This protein binds this small molecule.
Small molecule (SMILES): COc1ccccc1C(=O)Oc1c(Br)cc(Br)cc1CNC(=O)c1ccccc1[N+](=O)[O-]

Sequence of chain 1.A:
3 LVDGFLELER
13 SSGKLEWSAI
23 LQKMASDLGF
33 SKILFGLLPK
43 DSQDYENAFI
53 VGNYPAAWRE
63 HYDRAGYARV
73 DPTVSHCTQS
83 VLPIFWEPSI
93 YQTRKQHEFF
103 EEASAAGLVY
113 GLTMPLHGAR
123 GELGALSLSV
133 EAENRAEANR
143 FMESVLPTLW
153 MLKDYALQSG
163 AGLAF

Binding-site contacts:
Ligand atom C12 contacts residue TYR64 of chain 1.A at 3.6 Å (hydrophobic).
Ligand atom C32 contacts residue THR115 of chain 1.A at 3.7 Å.
Ligand atom N26 contacts residue TRP60 of chain 1.A at 3.5 Å (h-bond).
Ligand atom O23 contacts residue LEU36 of chain 1.A at 3.0 Å.
Ligand atom C17 contacts residue ALA127 of chain 1.A at 3.5 Å (hydrophobic).
Ligand atom O21 contacts residue GLY38 of chain 1.A at 3.5 Å.
Ligand atom C09 contacts residue TYR64 of chain 1.A at 3.6 Å (hydrophobic).
Ligand atom C19 contacts residue TYR47 of chain 1.A at 3.5 Å (hydrophobic).
Ligand atom C07 contacts residue LEU36 of chain 1.A at 3.5 Å (hydrophobic).
Ligand atom C18 contacts residue TYR47 of chain 1.A at 3.6 Å (hydrophobic).
Ligand atom O27 contacts residue TRP60 of chain 1.A at 3.2 Å (h-bond).
Ligand atom C22 contacts residue GLY38 of chain 1.A at 3.4 Å.
Ligand atom C22 contacts residue LEU39 of chain 1.A at 3.3 Å (hydrophobic).
Ligand atom C22 contacts residue ALA50 of chain 1.A at 3.6 Å (hydrophobic).
Ligand atom O27 contacts residue TYR56 of chain 1.A at 3.6 Å.
Ligand atom C04 contacts residue ASP73 of chain 1.A at 3.5 Å.
Ligand atom N03 contacts residue THR75 of chain 1.A at 3.7 Å.
Ligand atom O23 contacts residue GLY38 of chain 1.A at 3.7 Å.
Ligand atom N26 contacts residue TYR56 of chain 1.A at 3.6 Å.
Ligand atom C32 contacts residue TRP88 of chain 1.A at 3.6 Å (hydrophobic).
Ligand atom N03 contacts residue ASP73 of chain 1.A at 2.7 Å (salt-bridge).
Ligand atom C10 contacts residue TYR64 of chain 1.A at 3.6 Å (hydrophobic).
Ligand atom C07 contacts residue TYR64 of chain 1.A at 3.4 Å (hydrophobic).
Ligand atom C06 contacts residue TYR64 of chain 1.A at 3.4 Å (hydrophobic).
Ligand atom O27 contacts residue LEU110 of chain 1.A at 3.0 Å.
Ligand atom C30 contacts residue TRP88 of chain 1.A at 3.5 Å (hydrophobic).
Ligand atom C15 contacts residue ALA127 of chain 1.A at 3.7 Å (hydrophobic).
Ligand atom O01 contacts residue TYR56 of chain 1.A at 2.7 Å (h-bond).
Ligand atom C22 contacts residue LEU40 of chain 1.A at 3.6 Å (hydrophobic).
Ligand atom C30 contacts residue TYR93 of chain 1.A at 3.5 Å (hydrophobic).
Ligand atom C19 contacts residue GLY126 of chain 1.A at 3.6 Å.
Ligand atom BR1 contacts residue TRP60 of chain 1.A at 3.6 Å.
Ligand atom C16 contacts residue ALA127 of chain 1.A at 3.3 Å (hydrophobic).
Ligand atom C31 contacts residue TRP88 of chain 1.A at 3.2 Å (hydrophobic).
Ligand atom O01 contacts residue SER129 of chain 1.A at 3.4 Å (h-bond).
Ligand atom O28 contacts residue TYR56 of chain 1.A at 3.4 Å.
Ligand atom C31 contacts residue THR75 of chain 1.A at 3.7 Å.
Ligand atom BR1 contacts residue TYR64 of chain 1.A at 3.4 Å.
Ligand atom C32 contacts residue THR75 of chain 1.A at 3.7 Å.
Ligand atom O28 contacts residue TRP60 of chain 1.A at 3.1 Å (h-bond).